Binding-site contacts:
Ligand atom NAV contacts residue ASP81 of chain 1.C at 2.8 Å (salt-bridge).
Ligand atom CLW contacts residue ASN54 of chain 1.C at 3.8 Å.
Ligand atom OBH contacts residue GLY109 of chain 1.C at 3.5 Å (h-bond).
Ligand atom CCI contacts residue ARG84 of chain 1.C at 3.7 Å.
Ligand atom OCK contacts residue GLY85 of chain 1.C at 3.5 Å (h-bond).
Ligand atom NCA contacts residue HIS107 of chain 1.C at 3.7 Å.
Ligand atom CBZ contacts residue HIS107 of chain 1.C at 3.4 Å.
Ligand atom CAH contacts residue GLY109 of chain 1.C at 3.8 Å.
Ligand atom CLX contacts residue ILE175 of chain 1.C at 3.0 Å.
Ligand atom CAS contacts residue ASN54 of chain 1.C at 3.6 Å.
Ligand atom CAR contacts residue ASP81 of chain 1.C at 3.8 Å.
Ligand atom OCK contacts residue ILE86 of chain 1.C at 3.2 Å.
Ligand atom OAQ contacts residue THR173 of chain 1.C at 3.6 Å.
Ligand atom C5 contacts residue LEU106 of chain 1.C at 3.7 Å (hydrophobic).
Ligand atom CAY contacts residue SER55 of chain 1.C at 3.5 Å.
Ligand atom CAT contacts residue ILE86 of chain 1.C at 3.8 Å (hydrophobic).
Ligand atom CAK contacts residue VAL101 of chain 1.C at 3.6 Å (hydrophobic).
Ligand atom CAG contacts residue GLY109 of chain 1.C at 3.6 Å.
Ligand atom CAN contacts residue GLU58 of chain 1.C at 3.4 Å.
Ligand atom CAY contacts residue ASP81 of chain 1.C at 3.6 Å.
Ligand atom NAV contacts residue THR173 of chain 1.C at 3.5 Å.
Ligand atom OCJ contacts residue GLU58 of chain 1.C at 3.4 Å (salt-bridge).
Ligand atom CAB contacts residue ILE102 of chain 1.C at 3.7 Å (hydrophobic).
Ligand atom OAQ contacts residue ASP81 of chain 1.C at 3.6 Å (salt-bridge).
Ligand atom CCD contacts residue GLU58 of chain 1.C at 3.7 Å.
Ligand atom OCJ contacts residue GLY85 of chain 1.C at 3.2 Å (h-bond).
Ligand atom C4 contacts residue HIS107 of chain 1.C at 3.2 Å.
Ligand atom CAS contacts residue ILE86 of chain 1.C at 3.6 Å (hydrophobic).
Ligand atom CAM contacts residue GLU58 of chain 1.C at 3.4 Å.
Ligand atom OCB contacts residue HIS107 of chain 1.C at 3.1 Å.
Ligand atom O4 contacts residue HIS107 of chain 1.C at 3.8 Å.
Ligand atom CAU contacts residue THR173 of chain 1.C at 3.7 Å.
Ligand atom CAU contacts residue ASP81 of chain 1.C at 3.6 Å.
Ligand atom CAT contacts residue ASN54 of chain 1.C at 3.7 Å.
Ligand atom CBL contacts residue VAL105 of chain 1.C at 3.7 Å (hydrophobic).
Ligand atom OCK contacts residue PRO87 of chain 1.C at 3.6 Å.
Ligand atom OAQ contacts residue GLU58 of chain 1.C at 3.3 Å (salt-bridge).
Ligand atom CLW contacts residue ILE86 of chain 1.C at 3.6 Å.
Ligand atom OBH contacts residue ALA108 of chain 1.C at 3.5 Å.
Ligand atom C5 contacts residue HIS107 of chain 1.C at 3.6 Å.

Sequence of chain 1.C:
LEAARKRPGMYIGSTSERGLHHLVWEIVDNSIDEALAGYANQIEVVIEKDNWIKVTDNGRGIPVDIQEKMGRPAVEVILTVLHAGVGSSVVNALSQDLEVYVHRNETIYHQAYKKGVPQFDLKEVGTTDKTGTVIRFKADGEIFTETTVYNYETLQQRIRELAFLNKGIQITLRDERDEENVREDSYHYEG

This small molecule binds to this protein.
Small molecule (SMILES): C=C1CC[C@@H](O[C@H]2C[C@@](O)([C@H](C)NC(=O)c3[nH]c(C)c(Cl)c3Cl)[C@H](O)[C@@H](C)O2)[C@@H]2C=C[C@H](C)[C@H](C(=O)C3=C(O)[C@H](C(C)C)N([C@@H]4O[C@@H](C)[C@@H](OC(N)=O)[C@@H](OC(C)=O)[C@H]4OC)C3=O)[C@@H]12